Sequence of chain 1.C:
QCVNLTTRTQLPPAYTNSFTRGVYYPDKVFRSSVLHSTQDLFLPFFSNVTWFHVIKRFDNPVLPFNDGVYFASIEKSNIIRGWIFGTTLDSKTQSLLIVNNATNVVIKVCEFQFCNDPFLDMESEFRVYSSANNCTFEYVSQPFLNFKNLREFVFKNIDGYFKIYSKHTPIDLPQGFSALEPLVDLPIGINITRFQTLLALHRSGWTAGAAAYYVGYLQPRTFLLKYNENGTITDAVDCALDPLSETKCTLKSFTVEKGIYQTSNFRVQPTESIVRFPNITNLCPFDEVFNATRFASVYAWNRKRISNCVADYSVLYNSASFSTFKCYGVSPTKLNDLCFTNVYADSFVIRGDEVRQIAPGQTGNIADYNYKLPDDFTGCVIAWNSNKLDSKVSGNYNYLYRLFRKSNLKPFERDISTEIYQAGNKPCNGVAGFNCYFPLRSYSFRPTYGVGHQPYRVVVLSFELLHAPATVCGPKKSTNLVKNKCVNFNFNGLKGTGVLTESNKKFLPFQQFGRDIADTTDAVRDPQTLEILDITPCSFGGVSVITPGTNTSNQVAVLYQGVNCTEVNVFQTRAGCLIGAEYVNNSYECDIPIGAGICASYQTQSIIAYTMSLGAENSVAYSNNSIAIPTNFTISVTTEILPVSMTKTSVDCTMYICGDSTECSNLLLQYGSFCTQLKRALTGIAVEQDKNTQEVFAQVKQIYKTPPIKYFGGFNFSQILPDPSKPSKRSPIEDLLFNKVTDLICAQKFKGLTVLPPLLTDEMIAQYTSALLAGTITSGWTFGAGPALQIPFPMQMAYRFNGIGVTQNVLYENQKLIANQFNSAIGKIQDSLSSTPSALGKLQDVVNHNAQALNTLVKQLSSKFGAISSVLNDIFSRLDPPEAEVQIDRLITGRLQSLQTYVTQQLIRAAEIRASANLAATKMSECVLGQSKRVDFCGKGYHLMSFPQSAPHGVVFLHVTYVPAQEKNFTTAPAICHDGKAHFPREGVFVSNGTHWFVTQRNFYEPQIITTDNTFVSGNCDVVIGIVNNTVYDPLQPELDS

Binding-site contacts:
Ligand atom C6 contacts residue LEU906 of chain 1.C at 4.0 Å (hydrophobic).
Ligand atom C8 contacts residue ASN701 of chain 1.C at 4.5 Å.
Ligand atom O5 contacts residue GLN1055 of chain 1.C at 4.3 Å.
Ligand atom C2 contacts residue ASN701 of chain 1.C at 2.5 Å.
Ligand atom C5 contacts residue ASN701 of chain 1.C at 3.7 Å.
Ligand atom O5 contacts residue ASN701 of chain 1.C at 2.4 Å (h-bond).
Ligand atom O5 contacts residue GLN910 of chain 1.C at 4.5 Å.
Ligand atom O6 contacts residue GLN910 of chain 1.C at 3.4 Å (h-bond).
Ligand atom C8 contacts residue LEU906 of chain 1.C at 4.2 Å (hydrophobic).
Ligand atom C7 contacts residue ASN701 of chain 1.C at 3.5 Å.
Ligand atom O7 contacts residue ASN701 of chain 1.C at 3.4 Å (h-bond).
Ligand atom N2 contacts residue ASN701 of chain 1.C at 2.9 Å (h-bond).
Ligand atom N2 contacts residue GLN1055 of chain 1.C at 4.4 Å.
Ligand atom O7 contacts residue LEU906 of chain 1.C at 3.9 Å.
Ligand atom C5 contacts residue LEU906 of chain 1.C at 3.9 Å (hydrophobic).
Ligand atom C6 contacts residue GLN910 of chain 1.C at 3.6 Å.
Ligand atom C1 contacts residue ASN701 of chain 1.C at 1.4 Å.
Ligand atom N2 contacts residue LEU906 of chain 1.C at 4.4 Å.
Ligand atom C5 contacts residue GLN910 of chain 1.C at 4.3 Å.
Ligand atom C4 contacts residue ASN701 of chain 1.C at 4.2 Å.
Ligand atom C2 contacts residue GLN1055 of chain 1.C at 4.0 Å.
Ligand atom C4 contacts residue LEU906 of chain 1.C at 4.5 Å (hydrophobic).
Ligand atom C7 contacts residue LEU906 of chain 1.C at 3.9 Å (hydrophobic).
Ligand atom O4 contacts residue LEU906 of chain 1.C at 3.9 Å.
Ligand atom C3 contacts residue ASN701 of chain 1.C at 3.8 Å.
Ligand atom C1 contacts residue GLN1055 of chain 1.C at 4.0 Å.

The small molecule below binds the protein below.
Small molecule (SMILES): CC(=O)N[C@H]1[C@H](O[C@H]2[C@H](O)[C@@H](NC(C)=O)CO[C@@H]2CO)O[C@H](CO)[C@@H](O)[C@@H]1O